The small molecule below binds the protein below.
Small molecule (SMILES): CC(=O)N[C@H]1[C@H](O[C@H]2[C@H](O)[C@@H](NC(C)=O)CO[C@@H]2CO)O[C@H](CO)[C@@H](O[C@@H]2O[C@H](CO[C@H]3O[C@H](CO[C@H]4O[C@H](CO)[C@@H](O)[C@H](O)[C@@H]4O)[C@@H](O)[C@H](O[C@H]4O[C@H](CO)[C@@H](O)[C@H](O)[C@@H]4O)[C@@H]3O)[C@@H](O)[C@H](O[C@H]3O[C@H](CO)[C@@H](O)[C@H](O)[C@@H]3O)[C@@H]2O)[C@@H]1O

Binding-site contacts:
Ligand atom O2 contacts residue THR78 of chain 2.A at 3.3 Å (h-bond).
Ligand atom C1 contacts residue ASN261 of chain 2.A at 1.4 Å.
Ligand atom C5 contacts residue VAL63 of chain 2.A at 3.8 Å (hydrophobic).
Ligand atom C1 contacts residue SER80 of chain 2.A at 3.8 Å.
Ligand atom C2 contacts residue SER80 of chain 2.A at 3.6 Å.
Ligand atom O5 contacts residue ASN261 of chain 2.A at 2.4 Å (h-bond).
Ligand atom C1 contacts residue GLN86 of chain 2.A at 3.0 Å.
Ligand atom C2 contacts residue ALA62 of chain 2.A at 4.0 Å (hydrophobic).
Ligand atom C8 contacts residue GLN436 of chain 2.A at 3.3 Å.
Ligand atom C3 contacts residue ASN261 of chain 2.A at 3.8 Å.
Ligand atom C8 contacts residue LEU433 of chain 2.A at 3.8 Å (hydrophobic).
Ligand atom C2 contacts residue ASN261 of chain 2.A at 2.4 Å.
Ligand atom N2 contacts residue GLN436 of chain 2.A at 3.6 Å (h-bond).
Ligand atom C7 contacts residue ASN261 of chain 2.A at 3.4 Å.
Ligand atom O2 contacts residue ALA77 of chain 2.A at 3.9 Å.
Ligand atom C3 contacts residue ALA62 of chain 2.A at 3.6 Å (hydrophobic).
Ligand atom C4 contacts residue SER80 of chain 2.A at 3.9 Å.
Ligand atom O5 contacts residue GLN86 of chain 2.A at 2.8 Å (h-bond).
Ligand atom O4 contacts residue VAL63 of chain 2.A at 3.2 Å.
Ligand atom C1 contacts residue SER80 of chain 2.A at 3.6 Å.
Ligand atom O6 contacts residue SER80 of chain 2.A at 3.6 Å (h-bond).
Ligand atom O6 contacts residue GLU61 of chain 2.A at 3.7 Å.
Ligand atom C3 contacts residue SER80 of chain 2.A at 3.5 Å.
Ligand atom N2 contacts residue ALA62 of chain 2.A at 3.9 Å.
Ligand atom C6 contacts residue GLU61 of chain 2.A at 3.4 Å.
Ligand atom C5 contacts residue SER80 of chain 2.A at 3.5 Å.
Ligand atom C7 contacts residue GLN436 of chain 2.A at 3.5 Å.
Ligand atom O7 contacts residue ASN261 of chain 2.A at 3.6 Å.
Ligand atom C1 contacts residue ALA62 of chain 2.A at 3.7 Å (hydrophobic).
Ligand atom O3 contacts residue GLN436 of chain 2.A at 3.3 Å (h-bond).
Ligand atom C6 contacts residue GLN86 of chain 2.A at 3.8 Å.
Ligand atom O2 contacts residue SER80 of chain 2.A at 3.1 Å (h-bond).
Ligand atom C6 contacts residue PRO82 of chain 2.A at 3.8 Å (hydrophobic).
Ligand atom N2 contacts residue ASN261 of chain 2.A at 2.8 Å (h-bond).
Ligand atom O5 contacts residue GLU61 of chain 2.A at 3.9 Å.
Ligand atom O2 contacts residue THR79 of chain 2.A at 3.2 Å.
Ligand atom C8 contacts residue GLY432 of chain 2.A at 3.4 Å.
Ligand atom O4 contacts residue SER80 of chain 2.A at 3.5 Å.
Ligand atom O7 contacts residue VAL63 of chain 2.A at 3.5 Å.
Ligand atom C5 contacts residue ASN261 of chain 2.A at 3.7 Å.

Sequence of chain 2.A:
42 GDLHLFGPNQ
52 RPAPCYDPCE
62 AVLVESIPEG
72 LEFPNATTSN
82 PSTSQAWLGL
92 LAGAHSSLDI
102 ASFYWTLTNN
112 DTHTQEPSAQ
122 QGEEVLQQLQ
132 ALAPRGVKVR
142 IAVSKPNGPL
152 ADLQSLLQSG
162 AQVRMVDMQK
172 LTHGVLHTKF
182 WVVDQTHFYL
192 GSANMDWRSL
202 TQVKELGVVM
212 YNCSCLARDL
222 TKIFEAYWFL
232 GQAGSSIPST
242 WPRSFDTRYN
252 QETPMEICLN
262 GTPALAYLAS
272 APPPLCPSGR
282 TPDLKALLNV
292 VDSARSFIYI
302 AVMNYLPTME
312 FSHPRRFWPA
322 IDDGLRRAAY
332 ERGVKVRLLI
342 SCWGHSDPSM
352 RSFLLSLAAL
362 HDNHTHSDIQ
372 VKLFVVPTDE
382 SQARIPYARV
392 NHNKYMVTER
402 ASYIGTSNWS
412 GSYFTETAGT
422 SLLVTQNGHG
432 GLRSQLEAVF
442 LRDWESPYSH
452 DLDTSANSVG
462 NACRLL